The small molecule below binds the protein below.
Small molecule (SMILES): Cc1cc(C(=O)NS(=O)(=O)c2ccc(N[C@H](CCN(C)C)CSc3ccccc3)c([N+](=O)[O-])c2)ccc1-c1cccc2c(CCCOc3cccc4ccccc34)c(C(=O)O)nn12

Binding-site contacts:
Ligand atom C9 contacts residue PHE104 of chain 1.D at 3.6 Å (hydrophobic).
Ligand atom C3 contacts residue ILE128 of chain 1.D at 3.7 Å (hydrophobic).
Ligand atom C32 contacts residue PHE104 of chain 1.D at 3.8 Å (hydrophobic).
Ligand atom C7 contacts residue PHE104 of chain 1.D at 3.5 Å (hydrophobic).
Ligand atom C30 contacts residue THR100 of chain 1.D at 3.7 Å.
Ligand atom C38 contacts residue PHE62 of chain 1.D at 3.5 Å (hydrophobic).
Ligand atom O61 contacts residue LEU101 of chain 1.D at 3.8 Å.
Ligand atom C8 contacts residue LEU101 of chain 1.D at 3.6 Å (hydrophobic).
Ligand atom C2 contacts residue GLY105 of chain 1.D at 3.7 Å.
Ligand atom O61 contacts residue MET84 of chain 1.D at 3.7 Å.
Ligand atom O56 contacts residue PHE88 of chain 1.D at 3.6 Å.
Ligand atom C33 contacts residue PHE104 of chain 1.D at 3.5 Å (hydrophobic).
Ligand atom C3 contacts residue GLY105 of chain 1.D at 3.5 Å.
Ligand atom N48 contacts residue THR100 of chain 1.D at 3.5 Å.
Ligand atom C22 contacts residue ALA61 of chain 1.D at 3.4 Å (hydrophobic).
Ligand atom C31 contacts residue THR100 of chain 1.D at 3.5 Å.
Ligand atom C3 contacts residue LEU101 of chain 1.D at 3.5 Å (hydrophobic).
Ligand atom C42 contacts residue VAL87 of chain 1.D at 3.8 Å (hydrophobic).
Ligand atom C9 contacts residue LEU69 of chain 1.D at 3.7 Å (hydrophobic).
Ligand atom C19 contacts residue PHE104 of chain 1.D at 3.3 Å (hydrophobic).
Ligand atom C41 contacts residue LEU101 of chain 1.D at 3.7 Å (hydrophobic).
Ligand atom N49 contacts residue THR100 of chain 1.D at 3.6 Å.
Ligand atom C24 contacts residue THR100 of chain 1.D at 3.6 Å.
Ligand atom C11 contacts residue ALA61 of chain 1.D at 3.7 Å (hydrophobic).
Ligand atom C17 contacts residue HIS58 of chain 1.D at 3.7 Å.
Ligand atom C38 contacts residue THR100 of chain 1.D at 3.5 Å.
Ligand atom C27 contacts residue MET84 of chain 1.D at 3.5 Å (hydrophobic).
Ligand atom O56 contacts residue ARG97 of chain 1.D at 2.6 Å (salt-bridge).
Ligand atom C34 contacts residue PHE62 of chain 1.D at 3.6 Å (hydrophobic).
Ligand atom O60 contacts residue ARG97 of chain 1.D at 3.0 Å (salt-bridge).
Ligand atom C2 contacts residue PHE104 of chain 1.D at 3.7 Å (hydrophobic).
Ligand atom C8 contacts residue PHE104 of chain 1.D at 3.4 Å (hydrophobic).
Ligand atom C20 contacts residue MET84 of chain 1.D at 3.6 Å (hydrophobic).
Ligand atom C38 contacts residue HIS58 of chain 1.D at 3.7 Å.
Ligand atom C20 contacts residue PHE104 of chain 1.D at 3.2 Å (hydrophobic).
Ligand atom C37 contacts residue ARG97 of chain 1.D at 3.4 Å.
Ligand atom C17 contacts residue ALA61 of chain 1.D at 3.5 Å (hydrophobic).
Ligand atom C42 contacts residue LEU101 of chain 1.D at 3.8 Å (hydrophobic).
Ligand atom C3 contacts residue PHE104 of chain 1.D at 3.6 Å (hydrophobic).
Ligand atom C13 contacts residue MET84 of chain 1.D at 3.5 Å (hydrophobic).

Sequence of chain 1.D:
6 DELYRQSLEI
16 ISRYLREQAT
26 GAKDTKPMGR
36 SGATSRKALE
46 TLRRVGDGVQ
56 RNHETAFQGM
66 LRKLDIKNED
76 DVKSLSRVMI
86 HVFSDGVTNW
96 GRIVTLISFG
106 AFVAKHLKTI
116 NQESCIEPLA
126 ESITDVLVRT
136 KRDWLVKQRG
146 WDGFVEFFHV